Binding-site contacts:
Ligand atom O5 contacts residue ASN120 of chain 1.G at 2.4 Å (h-bond).
Ligand atom C7 contacts residue ASN120 of chain 1.G at 3.4 Å.
Ligand atom C1 contacts residue THR122 of chain 1.G at 3.6 Å.
Ligand atom C4 contacts residue ASN120 of chain 1.G at 4.0 Å.
Ligand atom O5 contacts residue THR122 of chain 1.G at 4.0 Å.
Ligand atom O7 contacts residue ASN120 of chain 1.G at 3.4 Å (h-bond).
Ligand atom C5 contacts residue ASN120 of chain 1.G at 3.6 Å.
Ligand atom N2 contacts residue ASN120 of chain 1.G at 2.8 Å (h-bond).
Ligand atom C1 contacts residue ASN120 of chain 1.G at 1.4 Å.
Ligand atom C5 contacts residue THR122 of chain 1.G at 4.5 Å.
Ligand atom C3 contacts residue ASN120 of chain 1.G at 3.6 Å.
Ligand atom C2 contacts residue ASN120 of chain 1.G at 2.2 Å.

Sequence of chain 1.G:
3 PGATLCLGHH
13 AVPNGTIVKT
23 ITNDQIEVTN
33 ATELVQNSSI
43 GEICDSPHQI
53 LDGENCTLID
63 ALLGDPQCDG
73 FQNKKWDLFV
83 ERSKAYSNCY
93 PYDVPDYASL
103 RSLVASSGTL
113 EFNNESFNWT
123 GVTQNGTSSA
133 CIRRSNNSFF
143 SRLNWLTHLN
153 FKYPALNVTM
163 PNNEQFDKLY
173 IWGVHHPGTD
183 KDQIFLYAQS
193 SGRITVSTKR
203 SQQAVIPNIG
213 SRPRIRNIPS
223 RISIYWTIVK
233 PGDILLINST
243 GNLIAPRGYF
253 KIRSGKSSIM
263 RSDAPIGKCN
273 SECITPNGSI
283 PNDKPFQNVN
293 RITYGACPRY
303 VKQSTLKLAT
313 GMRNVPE

A small-molecule ligand and the protein it binds are described below.
Small molecule (SMILES): CC(=O)N[C@@H]1[C@@H](O)[C@H](O)[C@@H](CO)O[C@H]1O